Sequence of chain 1.A:
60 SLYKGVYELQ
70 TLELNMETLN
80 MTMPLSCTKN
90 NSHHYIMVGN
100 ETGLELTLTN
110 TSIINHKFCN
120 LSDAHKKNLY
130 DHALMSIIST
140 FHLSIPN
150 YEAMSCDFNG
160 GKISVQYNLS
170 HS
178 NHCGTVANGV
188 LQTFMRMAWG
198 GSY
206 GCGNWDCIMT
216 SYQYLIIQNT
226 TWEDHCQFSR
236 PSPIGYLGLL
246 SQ

Binding-site contacts:
Ligand atom C2 contacts residue PHE117 of chain 1.A at 4.1 Å (hydrophobic).
Ligand atom C8 contacts residue HIS115 of chain 1.A at 3.7 Å.
Ligand atom C5 contacts residue ASN119 of chain 1.A at 3.8 Å.
Ligand atom C3 contacts residue ASN119 of chain 1.A at 3.9 Å.
Ligand atom N2 contacts residue ASN119 of chain 1.A at 3.0 Å (h-bond).
Ligand atom O5 contacts residue ASN119 of chain 1.A at 2.4 Å (h-bond).
Ligand atom C1 contacts residue ASN119 of chain 1.A at 1.5 Å.
Ligand atom N2 contacts residue PHE117 of chain 1.A at 3.6 Å.
Ligand atom O7 contacts residue ASN119 of chain 1.A at 3.5 Å (h-bond).
Ligand atom C8 contacts residue ASN119 of chain 1.A at 3.7 Å.
Ligand atom C7 contacts residue ASN119 of chain 1.A at 3.2 Å.
Ligand atom C8 contacts residue ASN158 of chain 1.A at 3.6 Å.
Ligand atom C1 contacts residue PHE117 of chain 1.A at 3.8 Å (hydrophobic).
Ligand atom C2 contacts residue ASN119 of chain 1.A at 2.6 Å.
Ligand atom C3 contacts residue PHE117 of chain 1.A at 4.3 Å (hydrophobic).
Ligand atom C4 contacts residue ASN119 of chain 1.A at 4.3 Å.
Ligand atom C7 contacts residue PHE117 of chain 1.A at 4.5 Å (hydrophobic).

A small-molecule ligand and the protein it binds are described below.
Small molecule (SMILES): CC(=O)N[C@H]1[C@H](O[C@H]2[C@H](O)[C@@H](NC(C)=O)CO[C@@H]2CO)O[C@H](CO)[C@@H](O)[C@@H]1O